Sequence of chain 1.C:
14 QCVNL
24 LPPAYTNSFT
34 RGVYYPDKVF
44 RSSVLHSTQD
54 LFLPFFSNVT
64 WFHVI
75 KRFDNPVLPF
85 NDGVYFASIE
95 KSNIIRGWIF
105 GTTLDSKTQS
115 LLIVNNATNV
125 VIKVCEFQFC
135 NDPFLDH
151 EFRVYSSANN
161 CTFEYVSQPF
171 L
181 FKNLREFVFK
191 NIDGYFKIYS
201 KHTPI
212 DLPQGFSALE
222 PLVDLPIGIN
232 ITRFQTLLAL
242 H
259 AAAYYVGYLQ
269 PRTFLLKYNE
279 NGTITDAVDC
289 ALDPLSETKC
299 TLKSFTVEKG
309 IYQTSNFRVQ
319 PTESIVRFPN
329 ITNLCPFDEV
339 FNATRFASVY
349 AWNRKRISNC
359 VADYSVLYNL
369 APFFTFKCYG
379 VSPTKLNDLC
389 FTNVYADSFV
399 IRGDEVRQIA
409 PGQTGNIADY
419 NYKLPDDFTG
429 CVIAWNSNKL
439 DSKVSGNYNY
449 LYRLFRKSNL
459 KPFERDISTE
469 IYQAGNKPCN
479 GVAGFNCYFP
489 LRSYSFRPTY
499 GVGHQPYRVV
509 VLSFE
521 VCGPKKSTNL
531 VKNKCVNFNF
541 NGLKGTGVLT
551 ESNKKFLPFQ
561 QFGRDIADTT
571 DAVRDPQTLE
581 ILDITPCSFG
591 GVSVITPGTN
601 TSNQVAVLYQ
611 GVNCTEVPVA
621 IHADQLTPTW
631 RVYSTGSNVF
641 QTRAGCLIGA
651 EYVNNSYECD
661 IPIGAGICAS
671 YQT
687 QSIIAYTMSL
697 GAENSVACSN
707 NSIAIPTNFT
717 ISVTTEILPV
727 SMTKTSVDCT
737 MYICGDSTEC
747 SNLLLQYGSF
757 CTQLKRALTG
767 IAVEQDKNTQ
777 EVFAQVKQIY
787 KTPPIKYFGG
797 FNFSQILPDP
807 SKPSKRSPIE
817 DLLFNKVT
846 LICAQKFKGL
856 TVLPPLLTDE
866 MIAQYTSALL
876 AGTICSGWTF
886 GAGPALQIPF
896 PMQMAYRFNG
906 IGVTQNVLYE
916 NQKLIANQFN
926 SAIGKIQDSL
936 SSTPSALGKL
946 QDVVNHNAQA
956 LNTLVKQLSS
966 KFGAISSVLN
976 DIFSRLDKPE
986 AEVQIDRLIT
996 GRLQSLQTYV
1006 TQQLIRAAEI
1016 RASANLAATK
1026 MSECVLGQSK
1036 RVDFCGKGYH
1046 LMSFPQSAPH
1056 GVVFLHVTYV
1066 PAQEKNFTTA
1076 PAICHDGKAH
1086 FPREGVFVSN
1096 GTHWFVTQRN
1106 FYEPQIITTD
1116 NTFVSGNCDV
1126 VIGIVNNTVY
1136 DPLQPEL

A protein and the small-molecule ligand that binds it are described below.
Small molecule (SMILES): CC(=O)N[C@@H]1[C@@H](O)[C@H](O)[C@@H](CO)O[C@H]1O

Binding-site contacts:
Ligand atom C2 contacts residue ASN1131 of chain 1.C at 2.5 Å.
Ligand atom C1 contacts residue ASN1131 of chain 1.C at 1.5 Å.
Ligand atom O7 contacts residue ASN1131 of chain 1.C at 3.1 Å (h-bond).
Ligand atom C3 contacts residue ASN1131 of chain 1.C at 3.8 Å.
Ligand atom C8 contacts residue VAL1130 of chain 1.C at 4.2 Å (hydrophobic).
Ligand atom N2 contacts residue ASN1131 of chain 1.C at 2.9 Å (h-bond).
Ligand atom C8 contacts residue ASN1131 of chain 1.C at 4.4 Å.
Ligand atom C8 contacts residue ILE1129 of chain 1.C at 3.4 Å (hydrophobic).
Ligand atom O5 contacts residue ASN1131 of chain 1.C at 2.4 Å (h-bond).
Ligand atom C7 contacts residue ASN1131 of chain 1.C at 3.2 Å.
Ligand atom C4 contacts residue ASN1131 of chain 1.C at 4.3 Å.
Ligand atom C5 contacts residue ASN1131 of chain 1.C at 3.7 Å.